Binding-site contacts:
Ligand atom C3 contacts residue ASN376 of chain 1.A at 3.8 Å.
Ligand atom C2 contacts residue ASN376 of chain 1.A at 2.4 Å.
Ligand atom C8 contacts residue ALA255 of chain 1.A at 3.6 Å (hydrophobic).
Ligand atom C1 contacts residue ASN376 of chain 1.A at 1.6 Å.
Ligand atom C4 contacts residue ASN376 of chain 1.A at 4.2 Å.
Ligand atom O3 contacts residue PRO256 of chain 1.A at 4.0 Å.
Ligand atom C7 contacts residue ALA255 of chain 1.A at 4.0 Å (hydrophobic).
Ligand atom C5 contacts residue ASN376 of chain 1.A at 3.6 Å.
Ligand atom C8 contacts residue ASN376 of chain 1.A at 4.2 Å.
Ligand atom C8 contacts residue ARG544 of chain 1.A at 4.5 Å.
Ligand atom O7 contacts residue ARG544 of chain 1.A at 3.7 Å.
Ligand atom O5 contacts residue ASN376 of chain 1.A at 2.2 Å (h-bond).
Ligand atom O7 contacts residue ALA255 of chain 1.A at 4.5 Å.
Ligand atom C7 contacts residue ASN376 of chain 1.A at 2.9 Å.
Ligand atom N2 contacts residue ASN376 of chain 1.A at 2.9 Å (h-bond).
Ligand atom O7 contacts residue ASN376 of chain 1.A at 2.5 Å (h-bond).
Ligand atom C8 contacts residue TYR375 of chain 1.A at 3.9 Å (hydrophobic).

This protein binds this small molecule.
Small molecule (SMILES): CC(=O)N[C@@H]1[C@@H](O)[C@H](O)[C@@H](CO)O[C@H]1O

Sequence of chain 1.A:
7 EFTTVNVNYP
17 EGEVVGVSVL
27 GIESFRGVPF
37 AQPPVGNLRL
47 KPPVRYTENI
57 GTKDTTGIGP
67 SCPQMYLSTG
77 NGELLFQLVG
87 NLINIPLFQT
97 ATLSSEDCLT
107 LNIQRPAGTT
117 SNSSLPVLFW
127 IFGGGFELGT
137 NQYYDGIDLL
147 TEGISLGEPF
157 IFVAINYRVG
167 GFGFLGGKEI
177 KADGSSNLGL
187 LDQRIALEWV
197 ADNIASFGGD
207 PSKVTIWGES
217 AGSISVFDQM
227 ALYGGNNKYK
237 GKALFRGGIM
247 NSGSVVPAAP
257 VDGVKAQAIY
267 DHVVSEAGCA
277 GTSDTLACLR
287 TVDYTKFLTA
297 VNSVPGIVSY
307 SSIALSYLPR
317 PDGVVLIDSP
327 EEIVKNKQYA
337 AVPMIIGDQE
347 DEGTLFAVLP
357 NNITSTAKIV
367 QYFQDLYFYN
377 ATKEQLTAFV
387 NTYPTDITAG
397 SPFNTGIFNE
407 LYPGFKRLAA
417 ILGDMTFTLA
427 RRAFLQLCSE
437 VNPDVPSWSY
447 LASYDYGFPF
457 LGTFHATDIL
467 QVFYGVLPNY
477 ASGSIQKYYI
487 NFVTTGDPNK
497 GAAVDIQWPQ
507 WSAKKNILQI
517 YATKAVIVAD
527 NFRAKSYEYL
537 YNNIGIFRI